The protein below binds the small molecule below.
Small molecule (SMILES): c1ccc(-c2cnc[nH]2)cc1

Binding-site contacts:
Ligand atom C11 contacts residue TYR129 of chain 1.B at 4.0 Å (hydrophobic).
Ligand atom C8 contacts residue GLY265 of chain 1.B at 4.0 Å.
Ligand atom C5 contacts residue PHE166 of chain 1.B at 3.7 Å (hydrophobic).
Ligand atom N1 contacts residue ALA267 of chain 1.B at 2.7 Å (h-bond).
Ligand atom C11 contacts residue SER170 of chain 1.B at 3.4 Å.
Ligand atom C9 contacts residue PHE167 of chain 1.B at 3.8 Å (hydrophobic).
Ligand atom C7 contacts residue PHE166 of chain 1.B at 3.9 Å (hydrophobic).
Ligand atom N1 contacts residue SER266 of chain 1.B at 3.6 Å.
Ligand atom C6 contacts residue ALA267 of chain 1.B at 3.7 Å (hydrophobic).
Ligand atom C4 contacts residue ALA267 of chain 1.B at 3.5 Å (hydrophobic).
Ligand atom C9 contacts residue PHE166 of chain 1.B at 3.7 Å (hydrophobic).
Ligand atom C8 contacts residue PHE166 of chain 1.B at 4.0 Å (hydrophobic).
Ligand atom C8 contacts residue SER266 of chain 1.B at 4.1 Å.
Ligand atom C9 contacts residue VAL133 of chain 1.B at 3.4 Å (hydrophobic).
Ligand atom N1 contacts residue HEM1 of chain 1.G at 4.1 Å.
Ligand atom N3 contacts residue ALA267 of chain 1.B at 3.5 Å.
Ligand atom N3 contacts residue HIS349 of chain 1.B at 4.0 Å.
Ligand atom C5 contacts residue ALA267 of chain 1.B at 3.3 Å (hydrophobic).
Ligand atom C7 contacts residue ALA267 of chain 1.B at 3.7 Å (hydrophobic).
Ligand atom C9 contacts residue CYS132 of chain 1.B at 3.8 Å (hydrophobic).
Ligand atom C10 contacts residue VAL133 of chain 1.B at 3.2 Å (hydrophobic).
Ligand atom C4 contacts residue PHE166 of chain 1.B at 3.7 Å (hydrophobic).
Ligand atom C7 contacts residue GLY265 of chain 1.B at 3.8 Å.
Ligand atom C9 contacts residue TYR129 of chain 1.B at 4.1 Å (hydrophobic).
Ligand atom C6 contacts residue PHE166 of chain 1.B at 3.4 Å (hydrophobic).
Ligand atom C2 contacts residue HEM1 of chain 1.G at 2.9 Å.
Ligand atom C2 contacts residue ALA267 of chain 1.B at 3.3 Å (hydrophobic).
Ligand atom C5 contacts residue NHE1 of chain 1.I at 4.0 Å.
Ligand atom C5 contacts residue HEM1 of chain 1.G at 4.1 Å.
Ligand atom C10 contacts residue TYR129 of chain 1.B at 4.0 Å (hydrophobic).
Ligand atom N3 contacts residue HEM1 of chain 1.G at 2.0 Å.
Ligand atom C8 contacts residue CYS132 of chain 1.B at 4.1 Å (hydrophobic).
Ligand atom N1 contacts residue NHE1 of chain 1.I at 3.2 Å.
Ligand atom C10 contacts residue SER170 of chain 1.B at 3.6 Å.
Ligand atom C11 contacts residue PHE166 of chain 1.B at 3.4 Å (hydrophobic).
Ligand atom C10 contacts residue PHE167 of chain 1.B at 4.1 Å (hydrophobic).
Ligand atom C10 contacts residue PHE166 of chain 1.B at 3.5 Å (hydrophobic).
Ligand atom C4 contacts residue HEM1 of chain 1.G at 3.0 Å.
Ligand atom C2 contacts residue NHE1 of chain 1.I at 3.5 Å.
Ligand atom C7 contacts residue SER266 of chain 1.B at 3.8 Å.

Sequence of chain 1.B:
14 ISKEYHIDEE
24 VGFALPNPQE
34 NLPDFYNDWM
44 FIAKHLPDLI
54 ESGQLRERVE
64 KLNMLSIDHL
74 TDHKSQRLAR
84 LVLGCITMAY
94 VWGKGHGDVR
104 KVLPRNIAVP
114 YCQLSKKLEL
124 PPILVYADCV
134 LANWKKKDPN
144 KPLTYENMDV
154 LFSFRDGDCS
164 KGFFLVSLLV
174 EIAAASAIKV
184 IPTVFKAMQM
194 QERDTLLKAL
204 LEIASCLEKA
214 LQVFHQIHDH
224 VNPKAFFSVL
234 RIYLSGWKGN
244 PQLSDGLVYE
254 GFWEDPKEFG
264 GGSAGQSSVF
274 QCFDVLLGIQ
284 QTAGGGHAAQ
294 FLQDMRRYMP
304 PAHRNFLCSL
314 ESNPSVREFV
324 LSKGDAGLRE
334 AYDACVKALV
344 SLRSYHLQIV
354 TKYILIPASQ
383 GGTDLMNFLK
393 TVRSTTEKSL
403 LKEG